Sequence of chain 1.D:
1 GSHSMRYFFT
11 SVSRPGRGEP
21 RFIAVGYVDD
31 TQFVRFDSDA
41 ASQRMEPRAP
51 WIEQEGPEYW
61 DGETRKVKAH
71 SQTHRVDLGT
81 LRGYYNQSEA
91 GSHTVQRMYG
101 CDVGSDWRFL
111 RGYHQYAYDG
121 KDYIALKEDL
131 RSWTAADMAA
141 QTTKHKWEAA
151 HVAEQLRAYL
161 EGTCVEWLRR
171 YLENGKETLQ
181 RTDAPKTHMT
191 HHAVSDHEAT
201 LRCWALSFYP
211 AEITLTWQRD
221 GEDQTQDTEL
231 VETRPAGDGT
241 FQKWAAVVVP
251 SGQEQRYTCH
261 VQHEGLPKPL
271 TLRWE

A small-molecule ligand and the protein it binds are described below.
Small molecule (SMILES): CC[C@H](C)[C@H](NC(=O)CNC(=O)[C@H](C)NC(=O)[C@@H](N)CC(C)C)C(=O)NCC(=O)N[C@H](C(=O)N[C@@H](CC(C)C)C(=O)N[C@H](C(=O)N[C@H](C(=O)O)C(C)C)[C@@H](C)O)[C@@H](C)CC

Binding-site contacts:
Ligand atom CD1 contacts residue VAL67 of chain 1.D at 3.5 Å (hydrophobic).
Ligand atom CA contacts residue LEU156 of chain 1.D at 3.7 Å (hydrophobic).
Ligand atom O contacts residue HIS70 of chain 1.D at 3.3 Å.
Ligand atom N contacts residue THR73 of chain 1.D at 3.5 Å.
Ligand atom CA contacts residue GLN155 of chain 1.D at 3.4 Å.
Ligand atom C contacts residue TYR84 of chain 1.D at 3.5 Å (hydrophobic).
Ligand atom CD2 contacts residue PHE9 of chain 1.D at 3.6 Å (hydrophobic).
Ligand atom O contacts residue THR80 of chain 1.D at 3.6 Å.
Ligand atom O contacts residue LEU156 of chain 1.D at 3.4 Å.
Ligand atom CA contacts residue ASP77 of chain 1.D at 3.2 Å.
Ligand atom CD1 contacts residue GLN155 of chain 1.D at 3.4 Å.
Ligand atom N contacts residue TYR7 of chain 1.D at 3.5 Å (h-bond).
Ligand atom OXT contacts residue THR143 of chain 1.D at 2.7 Å (h-bond).
Ligand atom O contacts residue TYR159 of chain 1.D at 3.6 Å.
Ligand atom O contacts residue TRP147 of chain 1.D at 2.9 Å (h-bond).
Ligand atom O contacts residue TRP147 of chain 1.D at 3.4 Å.
Ligand atom C contacts residue THR143 of chain 1.D at 3.6 Å.
Ligand atom N contacts residue GLN155 of chain 1.D at 3.0 Å (h-bond).
Ligand atom CG1 contacts residue GLN155 of chain 1.D at 3.7 Å.
Ligand atom CD2 contacts residue TYR7 of chain 1.D at 3.6 Å (hydrophobic).
Ligand atom CB contacts residue ASP77 of chain 1.D at 3.6 Å.
Ligand atom C contacts residue ASP77 of chain 1.D at 3.5 Å.
Ligand atom N contacts residue ASP77 of chain 1.D at 2.9 Å (salt-bridge).
Ligand atom O contacts residue LYS66 of chain 1.D at 2.8 Å (salt-bridge).
Ligand atom O contacts residue TYR84 of chain 1.D at 3.5 Å (h-bond).
Ligand atom CB contacts residue THR143 of chain 1.D at 3.5 Å.
Ligand atom CD2 contacts residue TYR99 of chain 1.D at 3.4 Å (hydrophobic).
Ligand atom CA contacts residue TYR99 of chain 1.D at 3.7 Å (hydrophobic).
Ligand atom CG contacts residue GLU63 of chain 1.D at 3.7 Å.
Ligand atom CA contacts residue TYR159 of chain 1.D at 3.7 Å (hydrophobic).
Ligand atom CD1 contacts residue TYR99 of chain 1.D at 3.7 Å (hydrophobic).
Ligand atom CG1 contacts residue TYR116 of chain 1.D at 3.6 Å (hydrophobic).
Ligand atom CG2 contacts residue ASP77 of chain 1.D at 3.7 Å.
Ligand atom N contacts residue GLU63 of chain 1.D at 3.1 Å (salt-bridge).
Ligand atom N contacts residue TYR99 of chain 1.D at 3.0 Å (h-bond).
Ligand atom N contacts residue FMT1 of chain 1.P at 2.9 Å (h-bond).
Ligand atom OXT contacts residue TYR84 of chain 1.D at 2.7 Å (h-bond).
Ligand atom C contacts residue LEU156 of chain 1.D at 3.7 Å (hydrophobic).
Ligand atom C contacts residue THR73 of chain 1.D at 3.6 Å.
Ligand atom O contacts residue VAL152 of chain 1.D at 3.4 Å.